Sequence of chain 1.E:
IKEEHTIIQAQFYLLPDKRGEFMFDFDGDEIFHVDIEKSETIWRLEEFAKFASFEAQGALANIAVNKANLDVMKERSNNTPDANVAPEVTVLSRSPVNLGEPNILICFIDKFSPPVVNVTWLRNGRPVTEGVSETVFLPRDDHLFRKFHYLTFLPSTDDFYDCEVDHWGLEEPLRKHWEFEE

Sequence of chain 1.F:
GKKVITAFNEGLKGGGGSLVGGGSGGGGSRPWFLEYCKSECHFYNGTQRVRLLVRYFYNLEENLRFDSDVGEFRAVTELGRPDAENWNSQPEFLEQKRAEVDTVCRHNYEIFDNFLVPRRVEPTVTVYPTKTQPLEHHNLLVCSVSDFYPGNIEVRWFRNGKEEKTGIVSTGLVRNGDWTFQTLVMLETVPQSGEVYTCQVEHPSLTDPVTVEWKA

Binding-site contacts:
Ligand atom C4 contacts residue ASN78 of chain 1.E at 4.2 Å.
Ligand atom O7 contacts residue VAL24 of chain 1.F at 3.2 Å.
Ligand atom O5 contacts residue ASN78 of chain 1.E at 2.4 Å (h-bond).
Ligand atom C5 contacts residue ASN78 of chain 1.E at 3.7 Å.
Ligand atom C8 contacts residue VAL173 of chain 1.H at 3.9 Å (hydrophobic).
Ligand atom C7 contacts residue ASN78 of chain 1.E at 3.7 Å.
Ligand atom C1 contacts residue ASN78 of chain 1.E at 1.4 Å.
Ligand atom C3 contacts residue ASN78 of chain 1.E at 3.8 Å.
Ligand atom C2 contacts residue ASN78 of chain 1.E at 2.5 Å.
Ligand atom N2 contacts residue ASN78 of chain 1.E at 2.9 Å (h-bond).
Ligand atom O7 contacts residue ASN78 of chain 1.E at 4.1 Å.
Ligand atom C8 contacts residue VAL24 of chain 1.F at 4.1 Å (hydrophobic).
Ligand atom C7 contacts residue VAL24 of chain 1.F at 4.0 Å (hydrophobic).

Sequence of chain 1.H:
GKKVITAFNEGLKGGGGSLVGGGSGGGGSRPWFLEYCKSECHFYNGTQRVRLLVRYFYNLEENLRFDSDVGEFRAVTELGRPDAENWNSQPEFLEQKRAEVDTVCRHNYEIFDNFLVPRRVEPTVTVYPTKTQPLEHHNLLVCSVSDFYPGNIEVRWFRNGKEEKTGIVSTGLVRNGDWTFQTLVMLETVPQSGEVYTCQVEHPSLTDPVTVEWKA

The protein below binds the small molecule below.
Small molecule (SMILES): CC(=O)N[C@@H]1[C@@H](O)[C@H](O)[C@@H](CO)O[C@H]1O